Sequence of chain 1.A:
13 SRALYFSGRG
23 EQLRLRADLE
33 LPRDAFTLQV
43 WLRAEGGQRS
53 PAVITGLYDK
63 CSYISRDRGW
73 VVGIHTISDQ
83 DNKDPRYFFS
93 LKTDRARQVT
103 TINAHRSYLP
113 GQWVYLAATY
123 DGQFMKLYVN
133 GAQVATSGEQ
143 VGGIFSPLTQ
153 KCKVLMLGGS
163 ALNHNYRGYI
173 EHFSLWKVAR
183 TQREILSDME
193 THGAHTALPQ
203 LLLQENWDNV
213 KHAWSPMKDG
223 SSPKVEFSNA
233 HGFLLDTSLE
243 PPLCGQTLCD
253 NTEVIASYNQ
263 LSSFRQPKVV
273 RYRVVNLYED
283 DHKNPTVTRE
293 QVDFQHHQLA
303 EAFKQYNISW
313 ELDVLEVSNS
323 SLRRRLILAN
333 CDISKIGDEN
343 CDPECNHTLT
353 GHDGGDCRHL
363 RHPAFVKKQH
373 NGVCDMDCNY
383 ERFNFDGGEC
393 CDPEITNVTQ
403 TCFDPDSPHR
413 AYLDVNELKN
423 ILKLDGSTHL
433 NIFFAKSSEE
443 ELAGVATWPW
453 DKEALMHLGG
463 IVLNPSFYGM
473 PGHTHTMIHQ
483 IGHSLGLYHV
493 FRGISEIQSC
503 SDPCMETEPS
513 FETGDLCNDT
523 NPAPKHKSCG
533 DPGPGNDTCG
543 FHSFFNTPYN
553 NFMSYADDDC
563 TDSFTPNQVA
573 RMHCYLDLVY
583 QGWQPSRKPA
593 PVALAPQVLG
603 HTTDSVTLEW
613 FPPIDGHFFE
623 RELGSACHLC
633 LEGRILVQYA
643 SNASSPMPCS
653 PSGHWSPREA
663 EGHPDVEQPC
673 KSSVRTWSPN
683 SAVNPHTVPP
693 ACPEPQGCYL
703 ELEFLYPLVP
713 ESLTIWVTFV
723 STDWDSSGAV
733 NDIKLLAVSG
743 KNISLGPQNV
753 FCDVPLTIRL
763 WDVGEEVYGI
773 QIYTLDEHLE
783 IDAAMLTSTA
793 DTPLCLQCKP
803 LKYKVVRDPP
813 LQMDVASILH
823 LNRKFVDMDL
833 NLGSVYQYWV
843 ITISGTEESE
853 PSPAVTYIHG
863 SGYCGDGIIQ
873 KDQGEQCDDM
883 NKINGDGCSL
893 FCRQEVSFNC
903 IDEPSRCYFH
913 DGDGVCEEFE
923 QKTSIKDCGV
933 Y

The protein below binds the small molecule below.
Small molecule (SMILES): CC(=O)N[C@@H]1[C@@H](O)[C@H](O)[C@@H](CO)O[C@H]1O

Binding-site contacts:
Ligand atom C7 contacts residue CYS343 of chain 1.A at 3.8 Å (hydrophobic).
Ligand atom O5 contacts residue ASN348 of chain 1.A at 2.5 Å (h-bond).
Ligand atom C1 contacts residue HIS349 of chain 1.A at 4.4 Å.
Ligand atom O3 contacts residue CYS359 of chain 1.A at 4.1 Å.
Ligand atom O7 contacts residue ASP344 of chain 1.A at 3.7 Å.
Ligand atom C4 contacts residue HIS354 of chain 1.A at 4.3 Å.
Ligand atom C1 contacts residue HIS354 of chain 1.A at 3.5 Å.
Ligand atom O7 contacts residue PRO345 of chain 1.A at 3.3 Å.
Ligand atom N2 contacts residue ASN348 of chain 1.A at 2.4 Å (h-bond).
Ligand atom C5 contacts residue HIS354 of chain 1.A at 3.1 Å.
Ligand atom O6 contacts residue ASN348 of chain 1.A at 4.2 Å.
Ligand atom O7 contacts residue CYS359 of chain 1.A at 2.7 Å (h-bond).
Ligand atom C1 contacts residue ASN348 of chain 1.A at 1.4 Å.
Ligand atom C8 contacts residue PRO345 of chain 1.A at 3.8 Å (hydrophobic).
Ligand atom O7 contacts residue ASN348 of chain 1.A at 3.9 Å.
Ligand atom C4 contacts residue ASN348 of chain 1.A at 4.2 Å.
Ligand atom C5 contacts residue ASN348 of chain 1.A at 3.7 Å.
Ligand atom C3 contacts residue ASN348 of chain 1.A at 3.6 Å.
Ligand atom C2 contacts residue ASN348 of chain 1.A at 2.3 Å.
Ligand atom O7 contacts residue CYS343 of chain 1.A at 2.9 Å (h-bond).
Ligand atom N2 contacts residue CYS359 of chain 1.A at 3.1 Å.
Ligand atom C7 contacts residue CYS359 of chain 1.A at 3.5 Å (hydrophobic).
Ligand atom C7 contacts residue PRO345 of chain 1.A at 3.8 Å (hydrophobic).
Ligand atom C2 contacts residue CYS359 of chain 1.A at 4.3 Å (hydrophobic).
Ligand atom C3 contacts residue CYS359 of chain 1.A at 3.7 Å (hydrophobic).
Ligand atom C6 contacts residue HIS354 of chain 1.A at 3.7 Å.
Ligand atom C8 contacts residue ASN348 of chain 1.A at 3.8 Å.
Ligand atom O5 contacts residue HIS354 of chain 1.A at 3.3 Å (h-bond).
Ligand atom C7 contacts residue ASN348 of chain 1.A at 3.2 Å.